The protein below binds the small molecule below.
Small molecule (SMILES): Cc1cccc2cccc(N3CCc4c(nc(OC[C@@H]5CCCN5C)nc4N4C[C@H]5CC[C@@H](C4)N5)C3)c12

Sequence of chain 1.C:
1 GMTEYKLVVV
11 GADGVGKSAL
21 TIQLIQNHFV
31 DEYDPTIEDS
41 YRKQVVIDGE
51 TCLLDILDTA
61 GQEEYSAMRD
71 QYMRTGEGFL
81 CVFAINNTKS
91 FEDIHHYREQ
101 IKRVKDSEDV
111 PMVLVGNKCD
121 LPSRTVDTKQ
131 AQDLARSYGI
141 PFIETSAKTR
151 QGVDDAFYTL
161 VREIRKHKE

Binding-site contacts:
Ligand atom CBK contacts residue ASP13 of chain 1.C at 3.1 Å.
Ligand atom CAY contacts residue MET73 of chain 1.C at 3.2 Å (hydrophobic).
Ligand atom CBF contacts residue HIS96 of chain 1.C at 3.6 Å.
Ligand atom NBE contacts residue GLU63 of chain 1.C at 3.0 Å (salt-bridge).
Ligand atom CBF contacts residue GLU63 of chain 1.C at 3.3 Å.
Ligand atom CAQ contacts residue GNP1 of chain 1.L at 3.5 Å.
Ligand atom CAY contacts residue VAL104 of chain 1.C at 3.3 Å (hydrophobic).
Ligand atom CBD contacts residue GLU63 of chain 1.C at 3.6 Å.
Ligand atom CBJ contacts residue ASP13 of chain 1.C at 3.5 Å.
Ligand atom CAV contacts residue MET73 of chain 1.C at 3.5 Å (hydrophobic).
Ligand atom C2 contacts residue TYR97 of chain 1.C at 3.5 Å (hydrophobic).
Ligand atom C2 contacts residue GLU63 of chain 1.C at 3.3 Å.
Ligand atom C6 contacts residue GLU63 of chain 1.C at 3.6 Å.
Ligand atom CAM contacts residue GLU63 of chain 1.C at 3.3 Å.
Ligand atom CBC contacts residue TYR97 of chain 1.C at 3.5 Å (hydrophobic).
Ligand atom CAW contacts residue MET73 of chain 1.C at 3.3 Å (hydrophobic).
Ligand atom OAL contacts residue HIS96 of chain 1.C at 3.2 Å (h-bond).
Ligand atom N3 contacts residue GLU63 of chain 1.C at 3.4 Å.
Ligand atom CBJ contacts residue TYR97 of chain 1.C at 3.6 Å (hydrophobic).
Ligand atom CBJ contacts residue GLY11 of chain 1.C at 3.1 Å.
Ligand atom NAP contacts residue GLY61 of chain 1.C at 2.9 Å (h-bond).
Ligand atom CBG contacts residue HIS96 of chain 1.C at 3.6 Å.
Ligand atom C2 contacts residue HIS96 of chain 1.C at 3.6 Å.
Ligand atom NAP contacts residue ASP13 of chain 1.C at 3.3 Å (salt-bridge).
Ligand atom OAL contacts residue GLU63 of chain 1.C at 3.2 Å.
Ligand atom OAL contacts residue TYR97 of chain 1.C at 3.7 Å.
Ligand atom CAO contacts residue ASP13 of chain 1.C at 3.2 Å.
Ligand atom CAV contacts residue VAL104 of chain 1.C at 3.5 Å (hydrophobic).
Ligand atom N3 contacts residue HIS96 of chain 1.C at 3.0 Å (h-bond).
Ligand atom CAU contacts residue ASP70 of chain 1.C at 3.0 Å.
Ligand atom CAN contacts residue GLY61 of chain 1.C at 3.3 Å.
Ligand atom CAV contacts residue ASP70 of chain 1.C at 3.3 Å.
Ligand atom CAU contacts residue TYR65 of chain 1.C at 3.6 Å (hydrophobic).
Ligand atom CAO contacts residue GLY61 of chain 1.C at 3.4 Å.
Ligand atom N1 contacts residue TYR97 of chain 1.C at 3.3 Å (h-bond).
Ligand atom N1 contacts residue GLU63 of chain 1.C at 3.5 Å.
Ligand atom CAK contacts residue TYR65 of chain 1.C at 3.6 Å (hydrophobic).
Ligand atom CBK contacts residue TYR97 of chain 1.C at 3.6 Å (hydrophobic).
Ligand atom C4 contacts residue GLU63 of chain 1.C at 3.7 Å.
Ligand atom CAT contacts residue TYR65 of chain 1.C at 3.3 Å (hydrophobic).